The protein below binds the small molecule below.
Small molecule (SMILES): [H]/N=C/[C@H](C[C@@H]1CCNC1=O)NC(=O)[C@@H]1[C@@H]2[C@H](CN1C(=O)[C@@H](NC(=O)C(F)(F)F)C(C)(C)C)C2(C)C

Sequence of chain 1.A:
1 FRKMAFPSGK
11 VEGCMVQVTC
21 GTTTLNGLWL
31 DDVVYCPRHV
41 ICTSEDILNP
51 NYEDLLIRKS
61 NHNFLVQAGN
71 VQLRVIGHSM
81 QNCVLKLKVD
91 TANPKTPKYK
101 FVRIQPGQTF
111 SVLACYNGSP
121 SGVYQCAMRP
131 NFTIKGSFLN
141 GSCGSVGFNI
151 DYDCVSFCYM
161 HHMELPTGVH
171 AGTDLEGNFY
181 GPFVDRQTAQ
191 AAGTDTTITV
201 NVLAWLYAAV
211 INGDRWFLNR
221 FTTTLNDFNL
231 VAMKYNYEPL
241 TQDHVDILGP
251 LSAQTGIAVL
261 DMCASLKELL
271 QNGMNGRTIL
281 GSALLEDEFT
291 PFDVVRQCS

Binding-site contacts:
Ligand atom F1 contacts residue THR188 of chain 1.A at 3.0 Å.
Ligand atom C9 contacts residue HIS162 of chain 1.A at 3.3 Å.
Ligand atom C2 contacts residue CYS143 of chain 1.A at 2.8 Å (hydrophobic).
Ligand atom C4 contacts residue HIS161 of chain 1.A at 3.8 Å.
Ligand atom C19 contacts residue ARG186 of chain 1.A at 3.7 Å.
Ligand atom C8 contacts residue GLU164 of chain 1.A at 3.5 Å.
Ligand atom F1 contacts residue MET163 of chain 1.A at 3.6 Å.
Ligand atom O1 contacts residue HIS161 of chain 1.A at 2.8 Å (h-bond).
Ligand atom N4 contacts residue GLU164 of chain 1.A at 2.8 Å (salt-bridge).
Ligand atom C3 contacts residue CYS143 of chain 1.A at 1.8 Å (hydrophobic).
Ligand atom N1 contacts residue HIS162 of chain 1.A at 2.9 Å (h-bond).
Ligand atom F3 contacts residue GLU164 of chain 1.A at 3.0 Å.
Ligand atom F2 contacts residue GLU164 of chain 1.A at 3.4 Å.
Ligand atom O3 contacts residue GLN187 of chain 1.A at 3.3 Å (h-bond).
Ligand atom O1 contacts residue PHE138 of chain 1.A at 3.5 Å.
Ligand atom O4 contacts residue GLN187 of chain 1.A at 3.6 Å.
Ligand atom C4 contacts residue CYS143 of chain 1.A at 3.3 Å (hydrophobic).
Ligand atom C23 contacts residue GLU164 of chain 1.A at 3.3 Å.
Ligand atom C21 contacts residue GLU164 of chain 1.A at 3.6 Å.
Ligand atom C22 contacts residue GLU164 of chain 1.A at 3.3 Å.
Ligand atom F2 contacts residue PRO166 of chain 1.A at 3.6 Å.
Ligand atom C7 contacts residue ASN140 of chain 1.A at 3.6 Å.
Ligand atom C12 contacts residue HIS39 of chain 1.A at 3.7 Å.
Ligand atom O1 contacts residue GLU164 of chain 1.A at 3.5 Å.
Ligand atom N5 contacts residue CYS143 of chain 1.A at 2.8 Å (h-bond).
Ligand atom C1 contacts residue HIS162 of chain 1.A at 3.6 Å.
Ligand atom C22 contacts residue MET163 of chain 1.A at 3.7 Å (hydrophobic).
Ligand atom N1 contacts residue CYS143 of chain 1.A at 3.0 Å (h-bond).
Ligand atom N2 contacts residue PHE138 of chain 1.A at 3.6 Å (h-bond).
Ligand atom C10 contacts residue GLN187 of chain 1.A at 3.5 Å.
Ligand atom F3 contacts residue LEU165 of chain 1.A at 3.6 Å.
Ligand atom N5 contacts residue GLY141 of chain 1.A at 3.4 Å (h-bond).
Ligand atom N2 contacts residue GLU164 of chain 1.A at 3.0 Å (salt-bridge).
Ligand atom C6 contacts residue ASN140 of chain 1.A at 3.4 Å.
Ligand atom F1 contacts residue GLN190 of chain 1.A at 3.5 Å.
Ligand atom C20 contacts residue HIS39 of chain 1.A at 3.6 Å.
Ligand atom O1 contacts residue HIS170 of chain 1.A at 3.5 Å.
Ligand atom F3 contacts residue MET163 of chain 1.A at 3.0 Å.
Ligand atom N5 contacts residue SER142 of chain 1.A at 3.5 Å (h-bond).
Ligand atom C20 contacts residue ASP185 of chain 1.A at 3.7 Å.